Sequence of chain 1.E:
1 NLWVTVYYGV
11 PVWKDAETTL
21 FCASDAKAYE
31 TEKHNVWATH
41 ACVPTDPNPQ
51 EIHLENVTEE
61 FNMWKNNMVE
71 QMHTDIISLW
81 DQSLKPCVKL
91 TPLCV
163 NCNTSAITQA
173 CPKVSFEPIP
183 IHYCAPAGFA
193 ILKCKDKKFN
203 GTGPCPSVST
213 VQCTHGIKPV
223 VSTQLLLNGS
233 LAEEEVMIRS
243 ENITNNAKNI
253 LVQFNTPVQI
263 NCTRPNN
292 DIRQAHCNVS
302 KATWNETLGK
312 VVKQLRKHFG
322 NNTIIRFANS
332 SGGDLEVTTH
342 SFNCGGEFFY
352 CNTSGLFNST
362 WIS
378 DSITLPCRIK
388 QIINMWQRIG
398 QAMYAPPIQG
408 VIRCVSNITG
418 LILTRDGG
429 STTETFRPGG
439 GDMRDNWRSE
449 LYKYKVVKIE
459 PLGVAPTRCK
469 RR

Binding-site contacts:
Ligand atom N2 contacts residue ASN299 of chain 1.E at 3.1 Å (h-bond).
Ligand atom O5 contacts residue ASN299 of chain 1.E at 2.2 Å (h-bond).
Ligand atom O7 contacts residue ASN263 of chain 1.E at 3.5 Å (h-bond).
Ligand atom O6 contacts residue ASN299 of chain 1.E at 4.4 Å.
Ligand atom C5 contacts residue ASN299 of chain 1.E at 3.6 Å.
Ligand atom C7 contacts residue ASN299 of chain 1.E at 3.7 Å.
Ligand atom C1 contacts residue ASN299 of chain 1.E at 1.4 Å.
Ligand atom C8 contacts residue HIS297 of chain 1.E at 3.3 Å.
Ligand atom C7 contacts residue ASN263 of chain 1.E at 4.0 Å.
Ligand atom C2 contacts residue ASN299 of chain 1.E at 2.5 Å.
Ligand atom C4 contacts residue ASN299 of chain 1.E at 4.1 Å.
Ligand atom C8 contacts residue THR265 of chain 1.E at 4.5 Å.
Ligand atom O7 contacts residue ARG410 of chain 1.E at 3.5 Å (salt-bridge).
Ligand atom O7 contacts residue ASN299 of chain 1.E at 4.2 Å.
Ligand atom C8 contacts residue ASN299 of chain 1.E at 3.9 Å.
Ligand atom C3 contacts residue ASN299 of chain 1.E at 3.8 Å.

A small-molecule ligand and the protein it binds are described below.
Small molecule (SMILES): CC(=O)N[C@@H]1[C@@H](O)[C@H](O)[C@@H](CO)O[C@H]1O